A protein and the small-molecule ligand that binds it are described below.
Small molecule (SMILES): CC(=O)N[C@H]1[C@H](O[C@H]2[C@H](O)[C@@H](NC(C)=O)CO[C@@H]2CO[C@@H]2O[C@@H](C)[C@@H](O)[C@@H](O)[C@@H]2O)O[C@H](CO)[C@@H](O)[C@@H]1O

Binding-site contacts:
Ligand atom C6 contacts residue GLN154 of chain 3.A at 4.4 Å.
Ligand atom O5 contacts residue ASN156 of chain 3.A at 2.4 Å (h-bond).
Ligand atom C6 contacts residue GLN154 of chain 3.A at 3.6 Å.
Ligand atom C5 contacts residue GLN154 of chain 3.A at 4.4 Å.
Ligand atom O5 contacts residue GLN154 of chain 3.A at 4.0 Å.
Ligand atom C7 contacts residue ASN156 of chain 3.A at 3.2 Å.
Ligand atom C1 contacts residue GLN154 of chain 3.A at 4.3 Å.
Ligand atom C2 contacts residue ASN156 of chain 3.A at 2.5 Å.
Ligand atom C3 contacts residue ASN156 of chain 3.A at 3.9 Å.
Ligand atom C8 contacts residue ASN156 of chain 3.A at 3.2 Å.
Ligand atom C4 contacts residue GLN154 of chain 3.A at 4.2 Å.
Ligand atom C1 contacts residue ASN156 of chain 3.A at 1.5 Å.
Ligand atom C5 contacts residue ASN156 of chain 3.A at 3.8 Å.
Ligand atom O7 contacts residue ASN156 of chain 3.A at 3.0 Å (h-bond).
Ligand atom C5 contacts residue GLN154 of chain 3.A at 3.5 Å.
Ligand atom N2 contacts residue ASN156 of chain 3.A at 2.9 Å (h-bond).
Ligand atom C4 contacts residue ASN156 of chain 3.A at 4.3 Å.

Sequence of chain 3.A:
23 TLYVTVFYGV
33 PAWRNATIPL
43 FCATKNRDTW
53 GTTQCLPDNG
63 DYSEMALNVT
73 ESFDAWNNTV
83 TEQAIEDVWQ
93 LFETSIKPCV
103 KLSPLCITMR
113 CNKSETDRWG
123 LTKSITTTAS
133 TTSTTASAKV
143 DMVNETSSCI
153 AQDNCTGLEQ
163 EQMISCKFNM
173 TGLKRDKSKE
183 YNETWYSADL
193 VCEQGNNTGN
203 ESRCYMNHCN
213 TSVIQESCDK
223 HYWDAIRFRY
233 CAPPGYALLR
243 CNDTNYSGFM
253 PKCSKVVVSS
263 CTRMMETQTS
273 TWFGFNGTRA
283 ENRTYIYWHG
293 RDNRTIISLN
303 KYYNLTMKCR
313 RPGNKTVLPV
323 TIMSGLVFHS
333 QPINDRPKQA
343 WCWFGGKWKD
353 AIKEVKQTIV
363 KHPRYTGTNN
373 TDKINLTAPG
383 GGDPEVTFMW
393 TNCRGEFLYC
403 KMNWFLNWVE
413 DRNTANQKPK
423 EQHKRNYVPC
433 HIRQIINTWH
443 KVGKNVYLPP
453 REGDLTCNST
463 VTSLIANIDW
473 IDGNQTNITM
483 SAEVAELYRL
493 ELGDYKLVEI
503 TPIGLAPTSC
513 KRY